Sequence of chain 1.C:
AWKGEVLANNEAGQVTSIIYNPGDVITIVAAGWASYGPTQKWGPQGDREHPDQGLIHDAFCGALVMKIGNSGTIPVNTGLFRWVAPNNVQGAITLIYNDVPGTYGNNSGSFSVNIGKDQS

Binding-site contacts:
Ligand atom C5 contacts residue CN81 of chain 1.R at 4.0 Å.
Ligand atom C6 contacts residue CYS62 of chain 1.C at 4.2 Å (hydrophobic).
Ligand atom C2 contacts residue CN81 of chain 1.R at 2.9 Å.
Ligand atom C3 contacts residue THR104 of chain 1.C at 3.8 Å.
Ligand atom O2 contacts residue ASN107 of chain 1.C at 2.9 Å (h-bond).
Ligand atom O5 contacts residue GLN53 of chain 1.C at 4.1 Å.
Ligand atom C3 contacts residue CA1 of chain 1.P at 3.2 Å.
Ligand atom C1 contacts residue CN81 of chain 1.R at 1.8 Å.
Ligand atom C6 contacts residue VAL101 of chain 1.C at 3.8 Å (hydrophobic).
Ligand atom C4 contacts residue CA1 of chain 1.P at 3.1 Å.
Ligand atom O3 contacts residue ASN107 of chain 1.C at 2.7 Å (h-bond).
Ligand atom C4 contacts residue THR104 of chain 1.C at 3.3 Å.
Ligand atom O6 contacts residue HIS50 of chain 1.C at 2.8 Å (h-bond).
Ligand atom C3 contacts residue TYR36 of chain 1.C at 3.9 Å (hydrophobic).
Ligand atom C5 contacts residue GLN53 of chain 1.C at 3.9 Å.
Ligand atom C2 contacts residue TYR36 of chain 1.C at 3.6 Å (hydrophobic).
Ligand atom O4 contacts residue TYR36 of chain 1.C at 2.7 Å (h-bond).
Ligand atom O4 contacts residue CA1 of chain 1.P at 1.9 Å.
Ligand atom O5 contacts residue TYR36 of chain 1.C at 3.7 Å.
Ligand atom O3 contacts residue TYR36 of chain 1.C at 3.5 Å (h-bond).
Ligand atom C6 contacts residue GLN53 of chain 1.C at 3.7 Å.
Ligand atom C4 contacts residue ASP100 of chain 1.C at 3.4 Å.
Ligand atom C5 contacts residue ASP100 of chain 1.C at 4.0 Å.
Ligand atom C6 contacts residue HIS50 of chain 1.C at 3.7 Å.
Ligand atom O4 contacts residue ASN107 of chain 1.C at 4.1 Å.
Ligand atom C6 contacts residue ASP100 of chain 1.C at 3.5 Å.
Ligand atom O3 contacts residue CA1 of chain 1.P at 2.4 Å.
Ligand atom O4 contacts residue THR104 of chain 1.C at 3.3 Å (h-bond).
Ligand atom O2 contacts residue CN81 of chain 1.R at 3.2 Å (h-bond).
Ligand atom O6 contacts residue VAL101 of chain 1.C at 4.0 Å.
Ligand atom O3 contacts residue THR104 of chain 1.C at 3.2 Å (h-bond).
Ligand atom O4 contacts residue ASN108 of chain 1.C at 4.0 Å.
Ligand atom C2 contacts residue CA1 of chain 1.P at 3.9 Å.
Ligand atom C2 contacts residue ASN107 of chain 1.C at 3.7 Å.
Ligand atom O5 contacts residue CN81 of chain 1.R at 2.6 Å (h-bond).
Ligand atom O5 contacts residue HIS50 of chain 1.C at 3.8 Å.
Ligand atom C3 contacts residue ASN107 of chain 1.C at 4.0 Å.
Ligand atom C4 contacts residue TYR36 of chain 1.C at 3.9 Å (hydrophobic).
Ligand atom O6 contacts residue GLN53 of chain 1.C at 2.6 Å (h-bond).
Ligand atom O4 contacts residue ASP100 of chain 1.C at 2.7 Å (salt-bridge).

This protein binds this small molecule.
Small molecule (SMILES): OC[C@H]1O[C@@H](O)[C@H](O)[C@@H](O)[C@H]1O